This protein binds this small molecule.
Small molecule (SMILES): CC(=O)N[C@H]1[C@H](O[C@H]2[C@H](O)[C@@H](NC(C)=O)CO[C@@H]2CO)O[C@H](CO)[C@@H](O)[C@@H]1O

Binding-site contacts:
Ligand atom O5 contacts residue ASN58 of chain 1.C at 2.4 Å (h-bond).
Ligand atom C4 contacts residue ASN58 of chain 1.C at 4.2 Å.
Ligand atom N2 contacts residue ASN58 of chain 1.C at 2.8 Å (h-bond).
Ligand atom C1 contacts residue ASN58 of chain 1.C at 1.5 Å.
Ligand atom O7 contacts residue SER17 of chain 1.D at 3.6 Å.
Ligand atom C8 contacts residue ASN58 of chain 1.C at 4.5 Å.
Ligand atom N2 contacts residue GLY16 of chain 1.D at 4.3 Å.
Ligand atom C2 contacts residue ASN58 of chain 1.C at 2.5 Å.
Ligand atom C3 contacts residue ASN58 of chain 1.C at 3.8 Å.
Ligand atom O7 contacts residue ASN58 of chain 1.C at 4.0 Å.
Ligand atom C8 contacts residue GLY16 of chain 1.D at 3.5 Å.
Ligand atom C7 contacts residue GLU57 of chain 1.C at 4.3 Å.
Ligand atom C8 contacts residue SER17 of chain 1.D at 3.7 Å.
Ligand atom C8 contacts residue GLU57 of chain 1.C at 3.8 Å.
Ligand atom C7 contacts residue GLY16 of chain 1.D at 3.5 Å.
Ligand atom C7 contacts residue ASN58 of chain 1.C at 3.6 Å.
Ligand atom C7 contacts residue SER17 of chain 1.D at 4.2 Å.
Ligand atom O7 contacts residue GLY16 of chain 1.D at 3.2 Å (h-bond).
Ligand atom C5 contacts residue ASN58 of chain 1.C at 3.7 Å.
Ligand atom N2 contacts residue GLU57 of chain 1.C at 3.9 Å.

Sequence of chain 1.C:
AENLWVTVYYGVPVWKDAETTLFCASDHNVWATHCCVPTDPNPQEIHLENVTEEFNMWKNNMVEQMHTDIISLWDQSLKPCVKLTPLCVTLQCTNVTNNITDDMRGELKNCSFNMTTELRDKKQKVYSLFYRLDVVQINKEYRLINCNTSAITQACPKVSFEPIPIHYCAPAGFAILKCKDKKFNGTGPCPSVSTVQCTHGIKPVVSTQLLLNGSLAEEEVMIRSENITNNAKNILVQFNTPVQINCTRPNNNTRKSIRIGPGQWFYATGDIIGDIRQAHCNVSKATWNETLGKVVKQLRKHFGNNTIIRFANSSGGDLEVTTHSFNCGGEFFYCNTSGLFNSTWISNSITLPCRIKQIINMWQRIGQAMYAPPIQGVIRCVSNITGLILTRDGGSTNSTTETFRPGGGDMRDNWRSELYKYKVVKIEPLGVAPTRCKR

Sequence of chain 1.D:
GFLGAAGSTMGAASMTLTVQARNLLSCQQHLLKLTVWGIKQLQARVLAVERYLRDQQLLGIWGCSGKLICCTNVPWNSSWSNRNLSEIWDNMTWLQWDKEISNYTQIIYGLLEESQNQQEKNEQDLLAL